The small molecule below binds the protein below.
Small molecule (SMILES): CC[C@H](C)[C@H](NC(=O)[C@@H](N)CC(C)C)C(=O)NCC(=O)N[C@@H](CCCN=C(N)N)C(=O)N[C@H](C=O)[C@@H](C)O

Sequence of chain 55.C:
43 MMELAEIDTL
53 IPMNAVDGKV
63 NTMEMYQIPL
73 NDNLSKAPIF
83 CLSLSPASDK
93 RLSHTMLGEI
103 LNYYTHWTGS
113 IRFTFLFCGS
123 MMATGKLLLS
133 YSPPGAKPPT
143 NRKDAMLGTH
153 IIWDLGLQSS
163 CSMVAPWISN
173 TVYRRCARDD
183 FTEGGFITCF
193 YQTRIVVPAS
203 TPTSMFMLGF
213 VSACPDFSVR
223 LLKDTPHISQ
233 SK

Sequence of chain 51.A:
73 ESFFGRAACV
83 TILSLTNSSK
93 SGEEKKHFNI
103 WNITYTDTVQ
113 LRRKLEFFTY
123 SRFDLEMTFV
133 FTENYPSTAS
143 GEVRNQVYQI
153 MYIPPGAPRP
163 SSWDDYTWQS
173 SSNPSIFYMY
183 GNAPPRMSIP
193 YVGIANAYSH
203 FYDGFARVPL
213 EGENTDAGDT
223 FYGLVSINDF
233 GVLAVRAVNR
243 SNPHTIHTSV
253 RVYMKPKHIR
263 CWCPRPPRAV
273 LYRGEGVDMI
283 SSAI

Binding-site contacts:
Ligand atom C contacts residue LYS234 of chain 55.C at 3.0 Å.
Ligand atom N contacts residue SER233 of chain 55.C at 3.0 Å (h-bond).
Ligand atom CD1 contacts residue ILE84 of chain 51.A at 4.0 Å (hydrophobic).
Ligand atom C contacts residue THR88 of chain 51.A at 4.2 Å.
Ligand atom N contacts residue LYS234 of chain 55.C at 3.6 Å.
Ligand atom NH2 contacts residue LYS98 of chain 51.A at 2.7 Å (salt-bridge).
Ligand atom NH2 contacts residue LYS97 of chain 51.A at 3.6 Å (salt-bridge).
Ligand atom NE contacts residue ASN101 of chain 51.A at 3.0 Å (h-bond).
Ligand atom NH1 contacts residue LEU87 of chain 51.A at 3.9 Å.
Ligand atom CD2 contacts residue ILE84 of chain 51.A at 3.9 Å (hydrophobic).
Ligand atom O contacts residue LYS234 of chain 55.C at 3.4 Å.
Ligand atom N contacts residue SER86 of chain 51.A at 4.0 Å.
Ligand atom O contacts residue SER86 of chain 51.A at 2.8 Å (h-bond).
Ligand atom CA contacts residue SER86 of chain 51.A at 4.0 Å.
Ligand atom CB contacts residue SER86 of chain 51.A at 3.9 Å.
Ligand atom CB contacts residue SER233 of chain 55.C at 4.1 Å.
Ligand atom CD contacts residue ASN101 of chain 51.A at 3.2 Å.
Ligand atom CG contacts residue SER86 of chain 51.A at 4.2 Å.
Ligand atom NH2 contacts residue PHE100 of chain 51.A at 2.8 Å (h-bond).
Ligand atom NH1 contacts residue SER86 of chain 51.A at 3.4 Å (h-bond).
Ligand atom O contacts residue LYS98 of chain 51.A at 3.8 Å.
Ligand atom CA contacts residue LYS234 of chain 55.C at 2.5 Å.
Ligand atom NH1 contacts residue THR88 of chain 51.A at 3.8 Å.
Ligand atom N contacts residue LYS234 of chain 55.C at 1.5 Å.
Ligand atom NH2 contacts residue LEU87 of chain 51.A at 3.9 Å.
Ligand atom O contacts residue THR88 of chain 51.A at 3.7 Å.
Ligand atom CD contacts residue SER86 of chain 51.A at 3.5 Å.
Ligand atom NE contacts residue SER86 of chain 51.A at 3.6 Å.
Ligand atom NH2 contacts residue SER86 of chain 51.A at 3.5 Å (h-bond).
Ligand atom CZ contacts residue PHE100 of chain 51.A at 4.1 Å (hydrophobic).
Ligand atom CA contacts residue SER233 of chain 55.C at 3.6 Å.
Ligand atom CZ contacts residue ASN101 of chain 51.A at 3.7 Å.
Ligand atom NH1 contacts residue LYS98 of chain 51.A at 3.7 Å.
Ligand atom CZ contacts residue LYS98 of chain 51.A at 3.7 Å.
Ligand atom CZ contacts residue LEU87 of chain 51.A at 4.2 Å (hydrophobic).
Ligand atom CZ contacts residue SER86 of chain 51.A at 3.2 Å.
Ligand atom C contacts residue LYS98 of chain 51.A at 3.7 Å.
Ligand atom NH2 contacts residue ASN101 of chain 51.A at 3.7 Å.
Ligand atom CB contacts residue LYS234 of chain 55.C at 3.9 Å.
Ligand atom C contacts residue SER86 of chain 51.A at 3.6 Å.